Binding-site contacts:
Ligand atom C8 contacts residue GOL1 of chain 1.D at 4.0 Å.
Ligand atom C14 contacts residue GLN92 of chain 1.A at 3.9 Å.
Ligand atom N2 contacts residue HIS94 of chain 1.A at 3.3 Å (h-bond).
Ligand atom O contacts residue THR198 of chain 1.A at 2.9 Å (h-bond).
Ligand atom C13 contacts residue LEU197 of chain 1.A at 3.9 Å (hydrophobic).
Ligand atom O1 contacts residue VAL142 of chain 1.A at 3.9 Å.
Ligand atom N2 contacts residue THR198 of chain 1.A at 2.8 Å (h-bond).
Ligand atom C contacts residue PHE130 of chain 1.A at 3.7 Å (hydrophobic).
Ligand atom O contacts residue LEU197 of chain 1.A at 3.3 Å.
Ligand atom N2 contacts residue ZN1 of chain 1.B at 2.0 Å.
Ligand atom C7 contacts residue LEU197 of chain 1.A at 4.0 Å (hydrophobic).
Ligand atom O1 contacts residue HIS94 of chain 1.A at 3.4 Å.
Ligand atom O1 contacts residue HIS119 of chain 1.A at 3.4 Å (h-bond).
Ligand atom C4 contacts residue PHE130 of chain 1.A at 3.6 Å (hydrophobic).
Ligand atom O1 contacts residue ZN1 of chain 1.B at 3.0 Å.
Ligand atom O1 contacts residue VAL121 of chain 1.A at 4.0 Å.
Ligand atom N1 contacts residue PHE130 of chain 1.A at 3.7 Å.
Ligand atom S contacts residue LEU197 of chain 1.A at 3.9 Å.
Ligand atom O contacts residue TRP208 of chain 1.A at 3.6 Å.
Ligand atom C5 contacts residue PHE130 of chain 1.A at 3.3 Å (hydrophobic).
Ligand atom N contacts residue PHE130 of chain 1.A at 3.7 Å.
Ligand atom N2 contacts residue HIS119 of chain 1.A at 3.4 Å (h-bond).
Ligand atom C10 contacts residue THR199 of chain 1.A at 3.4 Å.
Ligand atom S1 contacts residue ZN1 of chain 1.B at 3.0 Å.
Ligand atom C6 contacts residue PHE130 of chain 1.A at 3.5 Å (hydrophobic).
Ligand atom C2 contacts residue PHE130 of chain 1.A at 3.9 Å (hydrophobic).
Ligand atom C6 contacts residue GLY131 of chain 1.A at 3.9 Å.
Ligand atom S1 contacts residue THR198 of chain 1.A at 3.9 Å.
Ligand atom C1 contacts residue PHE130 of chain 1.A at 3.6 Å (hydrophobic).
Ligand atom S contacts residue PRO201 of chain 1.A at 3.7 Å.
Ligand atom O1 contacts residue TRP208 of chain 1.A at 4.0 Å.
Ligand atom C11 contacts residue THR199 of chain 1.A at 3.4 Å.
Ligand atom C9 contacts residue GOL1 of chain 1.D at 3.9 Å.
Ligand atom C11 contacts residue LEU197 of chain 1.A at 3.9 Å (hydrophobic).
Ligand atom S1 contacts residue HIS119 of chain 1.A at 4.0 Å.
Ligand atom S1 contacts residue HIS94 of chain 1.A at 3.9 Å.
Ligand atom C10 contacts residue GOL1 of chain 1.D at 3.8 Å.
Ligand atom C13 contacts residue VAL121 of chain 1.A at 3.9 Å (hydrophobic).
Ligand atom N2 contacts residue HIS96 of chain 1.A at 3.4 Å (h-bond).
Ligand atom C12 contacts residue LEU197 of chain 1.A at 3.9 Å (hydrophobic).

This small molecule binds to this protein.
Small molecule (SMILES): NS(=O)(=O)c1ccc(CCNC(=S)Nc2ccc(I)cc2)cc1

Sequence of chain 1.A:
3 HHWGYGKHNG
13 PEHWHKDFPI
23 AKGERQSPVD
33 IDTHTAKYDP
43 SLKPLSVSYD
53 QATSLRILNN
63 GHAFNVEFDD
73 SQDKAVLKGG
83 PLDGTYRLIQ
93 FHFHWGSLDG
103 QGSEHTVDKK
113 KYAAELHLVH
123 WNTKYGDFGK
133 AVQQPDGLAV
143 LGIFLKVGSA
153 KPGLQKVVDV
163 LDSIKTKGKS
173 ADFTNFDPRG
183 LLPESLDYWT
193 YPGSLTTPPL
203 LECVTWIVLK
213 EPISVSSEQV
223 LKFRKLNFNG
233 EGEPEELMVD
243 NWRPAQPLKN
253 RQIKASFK